Binding-site contacts:
Ligand atom O14 contacts residue ALA48 of chain 1.C at 3.4 Å.
Ligand atom O14 contacts residue ASN44 of chain 1.C at 4.0 Å.
Ligand atom C8 contacts residue ALA48 of chain 1.C at 3.8 Å (hydrophobic).
Ligand atom C9 contacts residue ASP86 of chain 1.C at 3.6 Å.
Ligand atom C2 contacts residue ALA48 of chain 1.C at 4.0 Å (hydrophobic).
Ligand atom C13 contacts residue SER45 of chain 1.C at 3.9 Å.
Ligand atom C3 contacts residue ILE89 of chain 1.C at 3.8 Å (hydrophobic).
Ligand atom O6 contacts residue MET91 of chain 1.C at 3.3 Å.
Ligand atom C3 contacts residue MET91 of chain 1.C at 4.0 Å (hydrophobic).
Ligand atom O14 contacts residue SER45 of chain 1.C at 3.9 Å.
Ligand atom C13 contacts residue ASN44 of chain 1.C at 3.9 Å.
Ligand atom C3 contacts residue ALA48 of chain 1.C at 3.6 Å (hydrophobic).
Ligand atom C3 contacts residue GLY90 of chain 1.C at 3.6 Å.
Ligand atom C12 contacts residue ASP47 of chain 1.C at 3.8 Å.
Ligand atom C9 contacts residue THR177 of chain 1.C at 3.6 Å.
Ligand atom C15 contacts residue ASN44 of chain 1.C at 4.0 Å.
Ligand atom C11 contacts residue LYS51 of chain 1.C at 4.0 Å.
Ligand atom O19 contacts residue LEU41 of chain 1.C at 3.7 Å.
Ligand atom O14 contacts residue ASP86 of chain 1.C at 2.6 Å (salt-bridge).
Ligand atom C5 contacts residue THR177 of chain 1.C at 3.9 Å.
Ligand atom O19 contacts residue ASN44 of chain 1.C at 3.6 Å.
Ligand atom O14 contacts residue THR177 of chain 1.C at 3.4 Å.
Ligand atom C2 contacts residue THR177 of chain 1.C at 3.5 Å.
Ligand atom C18 contacts residue VAL179 of chain 1.C at 4.0 Å (hydrophobic).
Ligand atom C18 contacts residue ASN44 of chain 1.C at 3.6 Å.
Ligand atom O6 contacts residue GLY90 of chain 1.C at 3.7 Å.
Ligand atom C7 contacts residue ILE89 of chain 1.C at 3.9 Å (hydrophobic).
Ligand atom O6 contacts residue THR177 of chain 1.C at 2.6 Å (h-bond).
Ligand atom C10 contacts residue MET91 of chain 1.C at 3.8 Å (hydrophobic).
Ligand atom C13 contacts residue ASP86 of chain 1.C at 3.4 Å.
Ligand atom C5 contacts residue MET91 of chain 1.C at 4.0 Å (hydrophobic).
Ligand atom C13 contacts residue THR177 of chain 1.C at 3.9 Å.
Ligand atom N1 contacts residue ALA48 of chain 1.C at 3.4 Å.
Ligand atom C7 contacts residue ALA48 of chain 1.C at 3.8 Å (hydrophobic).
Ligand atom C4 contacts residue ALA48 of chain 1.C at 3.6 Å (hydrophobic).
Ligand atom O19 contacts residue VAL179 of chain 1.C at 3.5 Å.
Ligand atom C16 contacts residue LYS51 of chain 1.C at 3.9 Å.
Ligand atom C4 contacts residue ASN44 of chain 1.C at 3.7 Å.
Ligand atom C11 contacts residue ILE89 of chain 1.C at 3.6 Å (hydrophobic).
Ligand atom C2 contacts residue MET91 of chain 1.C at 3.8 Å (hydrophobic).

Sequence of chain 1.C:
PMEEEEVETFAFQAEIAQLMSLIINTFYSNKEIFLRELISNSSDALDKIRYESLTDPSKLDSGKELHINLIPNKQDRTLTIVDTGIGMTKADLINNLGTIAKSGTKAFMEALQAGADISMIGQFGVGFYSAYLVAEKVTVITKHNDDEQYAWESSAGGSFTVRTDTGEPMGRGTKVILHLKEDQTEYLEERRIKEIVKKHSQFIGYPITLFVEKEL

A protein and the small-molecule ligand that binds it are described below.
Small molecule (SMILES): O=C(c1ccc(O)cc1O)N1Cc2ccccc2C1